The small molecule below binds the protein below.
Small molecule (SMILES): O=C1C=C(O)C(=O)c2ccccc21

Binding-site contacts:
Ligand atom OAB contacts residue ARG288 of chain 1.A at 3.9 Å.
Ligand atom OAA contacts residue ALA245 of chain 1.A at 4.3 Å.
Ligand atom OAC contacts residue HEM1 of chain 1.B at 3.8 Å.
Ligand atom OAB contacts residue GLY292 of chain 1.A at 4.3 Å.
Ligand atom CAK contacts residue ARG288 of chain 1.A at 3.7 Å.
Ligand atom CAJ contacts residue ILE394 of chain 1.A at 3.9 Å (hydrophobic).
Ligand atom OAA contacts residue NQ1 of chain 1.D at 4.3 Å.
Ligand atom CAF contacts residue NQ1 of chain 1.D at 3.5 Å.
Ligand atom OAA contacts residue HEM1 of chain 1.B at 3.7 Å.
Ligand atom CAI contacts residue HEM1 of chain 1.B at 3.7 Å.
Ligand atom CAG contacts residue HEM1 of chain 1.B at 3.6 Å.
Ligand atom CAJ contacts residue HEM1 of chain 1.B at 3.6 Å.
Ligand atom OAB contacts residue HEM1 of chain 1.B at 3.6 Å.
Ligand atom OAA contacts residue HIS287 of chain 1.A at 3.1 Å (h-bond).
Ligand atom CAD contacts residue LEU238 of chain 1.A at 3.8 Å (hydrophobic).
Ligand atom OAC contacts residue ARG288 of chain 1.A at 2.8 Å (salt-bridge).
Ligand atom CAE contacts residue HEM1 of chain 1.B at 3.4 Å.
Ligand atom CAD contacts residue NQ1 of chain 1.D at 3.4 Å.
Ligand atom CAD contacts residue HEM1 of chain 1.B at 3.5 Å.
Ligand atom CAG contacts residue NQ1 of chain 1.D at 3.7 Å.
Ligand atom CAL contacts residue HEM1 of chain 1.B at 3.6 Å.
Ligand atom OAA contacts residue ILE394 of chain 1.A at 3.6 Å.
Ligand atom CAF contacts residue HEM1 of chain 1.B at 3.6 Å.
Ligand atom CAM contacts residue NQ1 of chain 1.D at 3.7 Å.
Ligand atom CAM contacts residue HEM1 of chain 1.B at 3.6 Å.
Ligand atom CAJ contacts residue HIS287 of chain 1.A at 4.1 Å.
Ligand atom CAK contacts residue NQ1 of chain 1.D at 3.9 Å.
Ligand atom CAH contacts residue NQ1 of chain 1.D at 4.5 Å.
Ligand atom CAL contacts residue NQ1 of chain 1.D at 3.6 Å.
Ligand atom CAH contacts residue ARG288 of chain 1.A at 3.7 Å.
Ligand atom CAJ contacts residue NQ1 of chain 1.D at 3.9 Å.
Ligand atom CAH contacts residue HEM1 of chain 1.B at 3.9 Å.
Ligand atom CAK contacts residue HEM1 of chain 1.B at 3.7 Å.
Ligand atom CAI contacts residue ARG288 of chain 1.A at 3.1 Å.
Ligand atom CAH contacts residue HIS287 of chain 1.A at 3.9 Å.
Ligand atom CAH contacts residue ILE394 of chain 1.A at 3.8 Å (hydrophobic).
Ligand atom CAE contacts residue NQ1 of chain 1.D at 3.5 Å.
Ligand atom CAI contacts residue NQ1 of chain 1.D at 4.1 Å.
Ligand atom CAE contacts residue LEU238 of chain 1.A at 3.8 Å (hydrophobic).
Ligand atom OAB contacts residue NQ1 of chain 1.D at 4.1 Å.

Sequence of chain 1.A:
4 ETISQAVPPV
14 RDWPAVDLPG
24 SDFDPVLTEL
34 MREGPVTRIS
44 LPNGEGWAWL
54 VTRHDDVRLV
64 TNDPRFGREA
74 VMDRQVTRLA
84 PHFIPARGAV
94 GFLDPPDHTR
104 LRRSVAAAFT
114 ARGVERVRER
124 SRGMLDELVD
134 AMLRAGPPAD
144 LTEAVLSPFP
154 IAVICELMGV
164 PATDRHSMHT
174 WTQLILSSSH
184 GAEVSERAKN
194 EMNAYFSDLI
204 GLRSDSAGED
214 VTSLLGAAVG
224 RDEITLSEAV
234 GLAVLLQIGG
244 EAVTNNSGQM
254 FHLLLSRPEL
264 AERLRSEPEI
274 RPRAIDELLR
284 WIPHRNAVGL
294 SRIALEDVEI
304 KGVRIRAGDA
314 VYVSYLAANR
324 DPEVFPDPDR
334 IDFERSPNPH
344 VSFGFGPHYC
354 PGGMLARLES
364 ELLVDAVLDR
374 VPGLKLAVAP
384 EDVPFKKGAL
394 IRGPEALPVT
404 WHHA